Sequence of chain 1.D:
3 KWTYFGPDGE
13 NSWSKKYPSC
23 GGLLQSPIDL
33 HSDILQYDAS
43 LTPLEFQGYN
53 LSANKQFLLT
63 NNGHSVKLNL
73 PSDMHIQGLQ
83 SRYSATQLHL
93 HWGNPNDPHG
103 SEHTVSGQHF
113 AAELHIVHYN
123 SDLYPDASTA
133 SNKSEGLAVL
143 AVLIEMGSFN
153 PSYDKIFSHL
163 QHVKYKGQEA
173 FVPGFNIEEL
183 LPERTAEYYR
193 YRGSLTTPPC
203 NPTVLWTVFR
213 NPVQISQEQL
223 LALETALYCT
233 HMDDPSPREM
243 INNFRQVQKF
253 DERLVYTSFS

Binding-site contacts:
Ligand atom C4 contacts residue HIS91 of chain 1.D at 3.5 Å.
Ligand atom O30 contacts residue ZN1 of chain 1.K at 3.2 Å.
Ligand atom C27 contacts residue HIS91 of chain 1.D at 3.9 Å.
Ligand atom N29 contacts residue HIS91 of chain 1.D at 3.4 Å (h-bond).
Ligand atom O30 contacts residue HIS91 of chain 1.D at 3.2 Å.
Ligand atom N29 contacts residue THR198 of chain 1.D at 2.7 Å (h-bond).
Ligand atom C12 contacts residue PRO200 of chain 1.D at 3.5 Å (hydrophobic).
Ligand atom C8 contacts residue THR199 of chain 1.D at 3.9 Å.
Ligand atom N16 contacts residue GLN89 of chain 1.D at 3.9 Å.
Ligand atom S2 contacts residue ZN1 of chain 1.K at 3.0 Å.
Ligand atom C25 contacts residue SER130 of chain 1.D at 3.9 Å.
Ligand atom S2 contacts residue THR198 of chain 1.D at 3.9 Å.
Ligand atom F7 contacts residue THR199 of chain 1.D at 3.5 Å.
Ligand atom F28 contacts residue LEU197 of chain 1.D at 3.3 Å.
Ligand atom N29 contacts residue HIS117 of chain 1.D at 3.2 Å (h-bond).
Ligand atom N29 contacts residue GLU104 of chain 1.D at 3.8 Å.
Ligand atom O1 contacts residue THR198 of chain 1.D at 2.9 Å (h-bond).
Ligand atom N29 contacts residue HIS93 of chain 1.D at 3.3 Å (h-bond).
Ligand atom C4 contacts residue THR199 of chain 1.D at 3.5 Å.
Ligand atom O30 contacts residue HIS117 of chain 1.D at 3.8 Å.
Ligand atom F5 contacts residue HIS93 of chain 1.D at 3.2 Å.
Ligand atom C20 contacts residue SER133 of chain 1.D at 3.8 Å.
Ligand atom F5 contacts residue HIS91 of chain 1.D at 3.3 Å.
Ligand atom C26 contacts residue SER130 of chain 1.D at 3.9 Å.
Ligand atom O14 contacts residue ASN64 of chain 1.D at 3.0 Å (h-bond).
Ligand atom C3 contacts residue HIS91 of chain 1.D at 3.4 Å.
Ligand atom C3 contacts residue ZN1 of chain 1.K at 3.6 Å.
Ligand atom C4 contacts residue ZN1 of chain 1.K at 3.6 Å.
Ligand atom N29 contacts residue ZN1 of chain 1.K at 1.9 Å.
Ligand atom O30 contacts residue VAL119 of chain 1.D at 3.6 Å.
Ligand atom C18 contacts residue LEU197 of chain 1.D at 3.6 Å (hydrophobic).
Ligand atom F5 contacts residue ZN1 of chain 1.K at 3.0 Å.
Ligand atom O1 contacts residue LEU197 of chain 1.D at 3.2 Å.
Ligand atom C6 contacts residue THR199 of chain 1.D at 3.5 Å.
Ligand atom S2 contacts residue HIS91 of chain 1.D at 3.8 Å.
Ligand atom C24 contacts residue ALA129 of chain 1.D at 3.7 Å (hydrophobic).
Ligand atom C25 contacts residue ALA129 of chain 1.D at 3.6 Å (hydrophobic).
Ligand atom O13 contacts residue PRO200 of chain 1.D at 2.9 Å (h-bond).
Ligand atom F28 contacts residue VAL119 of chain 1.D at 3.9 Å.
Ligand atom F5 contacts residue THR199 of chain 1.D at 3.1 Å.

The protein below binds the small molecule below.
Small molecule (SMILES): NS(=O)(=O)c1c(F)c(F)c(S(=O)(=O)CCO)c(N[C@H]2CCCc3ccccc32)c1F